Sequence of chain 1.H:
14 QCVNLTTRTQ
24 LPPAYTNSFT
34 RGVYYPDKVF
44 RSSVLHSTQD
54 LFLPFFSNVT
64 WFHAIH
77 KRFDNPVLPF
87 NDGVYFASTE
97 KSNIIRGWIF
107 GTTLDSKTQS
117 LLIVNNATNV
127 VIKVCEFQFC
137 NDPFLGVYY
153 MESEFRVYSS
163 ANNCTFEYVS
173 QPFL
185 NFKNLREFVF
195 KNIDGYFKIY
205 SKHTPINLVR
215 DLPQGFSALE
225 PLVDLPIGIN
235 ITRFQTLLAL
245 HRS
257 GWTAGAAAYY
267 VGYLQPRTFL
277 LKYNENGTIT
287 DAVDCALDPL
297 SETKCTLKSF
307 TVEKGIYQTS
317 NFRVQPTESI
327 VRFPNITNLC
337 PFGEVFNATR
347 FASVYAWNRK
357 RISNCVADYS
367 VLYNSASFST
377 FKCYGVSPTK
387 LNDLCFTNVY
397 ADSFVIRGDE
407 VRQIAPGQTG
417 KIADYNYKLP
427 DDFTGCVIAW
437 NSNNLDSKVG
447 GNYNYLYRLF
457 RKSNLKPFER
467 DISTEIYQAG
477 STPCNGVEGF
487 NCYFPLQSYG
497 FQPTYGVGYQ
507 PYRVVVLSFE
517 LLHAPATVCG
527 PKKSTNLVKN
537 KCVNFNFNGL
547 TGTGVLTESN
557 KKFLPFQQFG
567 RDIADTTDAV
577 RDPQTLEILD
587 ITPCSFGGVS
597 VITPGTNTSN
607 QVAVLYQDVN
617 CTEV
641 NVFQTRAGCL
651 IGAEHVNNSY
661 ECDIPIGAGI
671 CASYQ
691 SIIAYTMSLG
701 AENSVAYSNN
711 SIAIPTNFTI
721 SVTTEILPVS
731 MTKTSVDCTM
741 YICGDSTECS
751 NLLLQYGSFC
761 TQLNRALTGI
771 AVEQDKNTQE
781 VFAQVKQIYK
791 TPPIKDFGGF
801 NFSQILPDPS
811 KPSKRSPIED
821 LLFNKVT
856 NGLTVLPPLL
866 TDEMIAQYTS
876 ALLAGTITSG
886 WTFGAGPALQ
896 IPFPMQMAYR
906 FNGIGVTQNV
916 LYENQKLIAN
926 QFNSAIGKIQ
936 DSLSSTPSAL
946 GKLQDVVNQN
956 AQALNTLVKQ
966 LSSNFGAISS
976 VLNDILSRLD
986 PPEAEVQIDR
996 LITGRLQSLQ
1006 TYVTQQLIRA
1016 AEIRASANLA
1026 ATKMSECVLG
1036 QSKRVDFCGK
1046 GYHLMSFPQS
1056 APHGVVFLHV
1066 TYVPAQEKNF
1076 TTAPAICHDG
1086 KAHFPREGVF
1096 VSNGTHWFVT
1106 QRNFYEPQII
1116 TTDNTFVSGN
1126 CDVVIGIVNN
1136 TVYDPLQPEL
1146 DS

Binding-site contacts:
Ligand atom C4 contacts residue ASN1134 of chain 1.H at 4.2 Å.
Ligand atom C5 contacts residue ASN1134 of chain 1.H at 3.7 Å.
Ligand atom C3 contacts residue ASN1134 of chain 1.H at 3.8 Å.
Ligand atom C8 contacts residue ASN1134 of chain 1.H at 4.5 Å.
Ligand atom C2 contacts residue ASN1134 of chain 1.H at 2.5 Å.
Ligand atom N2 contacts residue ASN1134 of chain 1.H at 2.9 Å (h-bond).
Ligand atom O5 contacts residue ASN1134 of chain 1.H at 2.4 Å (h-bond).
Ligand atom O7 contacts residue ASN1134 of chain 1.H at 3.3 Å (h-bond).
Ligand atom C7 contacts residue ASN1134 of chain 1.H at 3.3 Å.
Ligand atom C1 contacts residue ASN1134 of chain 1.H at 1.4 Å.

This small molecule binds to this protein.
Small molecule (SMILES): CC(=O)N[C@H]1[C@H](O[C@H]2[C@H](O)[C@@H](NC(C)=O)CO[C@@H]2CO)O[C@H](CO)[C@@H](O)[C@@H]1O